Sequence of chain 1.A:
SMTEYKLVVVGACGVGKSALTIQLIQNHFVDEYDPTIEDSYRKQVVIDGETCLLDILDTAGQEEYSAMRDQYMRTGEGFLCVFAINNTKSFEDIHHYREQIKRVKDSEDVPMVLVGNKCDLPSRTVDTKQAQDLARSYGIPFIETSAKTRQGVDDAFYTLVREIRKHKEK

Binding-site contacts:
Ligand atom C5' contacts residue GLY14 of chain 1.A at 3.5 Å.
Ligand atom N2 contacts residue ASP120 of chain 1.A at 2.9 Å (salt-bridge).
Ligand atom PB contacts residue MG1 of chain 1.F at 3.2 Å.
Ligand atom O3' contacts residue ASP31 of chain 1.A at 2.6 Å (salt-bridge).
Ligand atom O6 contacts residue LYS118 of chain 1.A at 3.3 Å.
Ligand atom O1A contacts residue SER18 of chain 1.A at 3.3 Å (h-bond).
Ligand atom O2' contacts residue PHE29 of chain 1.A at 3.3 Å.
Ligand atom O2A contacts residue TYR33 of chain 1.A at 3.3 Å.
Ligand atom N7 contacts residue ASN117 of chain 1.A at 3.1 Å (h-bond).
Ligand atom O2B contacts residue SER18 of chain 1.A at 3.0 Å (h-bond).
Ligand atom O2G contacts residue LYS17 of chain 1.A at 2.8 Å (salt-bridge).
Ligand atom O2' contacts residue VAL30 of chain 1.A at 2.9 Å (h-bond).
Ligand atom O2' contacts residue ASP31 of chain 1.A at 3.2 Å (salt-bridge).
Ligand atom O1B contacts residue GLY16 of chain 1.A at 3.0 Å (h-bond).
Ligand atom O2G contacts residue GLY61 of chain 1.A at 3.0 Å (h-bond).
Ligand atom O1B contacts residue LYS17 of chain 1.A at 2.8 Å (salt-bridge).
Ligand atom O1A contacts residue GLY16 of chain 1.A at 3.2 Å.
Ligand atom O3G contacts residue TYR33 of chain 1.A at 2.6 Å (h-bond).
Ligand atom C6 contacts residue LYS118 of chain 1.A at 3.5 Å.
Ligand atom N1 contacts residue ASP120 of chain 1.A at 2.8 Å (salt-bridge).
Ligand atom O6 contacts residue ASP120 of chain 1.A at 3.5 Å (salt-bridge).
Ligand atom PG contacts residue MG1 of chain 1.F at 3.2 Å.
Ligand atom O1G contacts residue THR36 of chain 1.A at 2.9 Å (h-bond).
Ligand atom O6 contacts residue ASN117 of chain 1.A at 3.2 Å (h-bond).
Ligand atom O6 contacts residue SER146 of chain 1.A at 3.5 Å.
Ligand atom O1B contacts residue VAL15 of chain 1.A at 3.2 Å (h-bond).
Ligand atom O1G contacts residue MG1 of chain 1.F at 2.0 Å.
Ligand atom O4' contacts residue LYS118 of chain 1.A at 3.2 Å (salt-bridge).
Ligand atom O1A contacts residue ALA19 of chain 1.A at 2.7 Å (h-bond).
Ligand atom N2 contacts residue LEU121 of chain 1.A at 3.4 Å.
Ligand atom C6 contacts residue ASP120 of chain 1.A at 3.6 Å.
Ligand atom O1B contacts residue GLY14 of chain 1.A at 3.5 Å (h-bond).
Ligand atom O2G contacts residue CYS13 of chain 1.A at 3.4 Å.
Ligand atom O2B contacts residue MG1 of chain 1.F at 2.0 Å.
Ligand atom N3B contacts residue MG1 of chain 1.F at 3.4 Å.
Ligand atom N3B contacts residue GLY14 of chain 1.A at 3.0 Å (h-bond).
Ligand atom C8 contacts residue ALA19 of chain 1.A at 3.6 Å (hydrophobic).
Ligand atom O6 contacts residue LYS148 of chain 1.A at 3.5 Å (salt-bridge).
Ligand atom O3A contacts residue GLY16 of chain 1.A at 3.2 Å (h-bond).
Ligand atom O6 contacts residue ALA147 of chain 1.A at 2.8 Å (h-bond).

This small molecule binds to this protein.
Small molecule (SMILES): Nc1nc2c(ncn2[C@@H]2O[C@H](CO[P](=O)(O)O[P](=O)(O)NP(=O)(O)O)[C@@H](O)[C@H]2O)c(=O)[nH]1